Sequence of chain 1.H:
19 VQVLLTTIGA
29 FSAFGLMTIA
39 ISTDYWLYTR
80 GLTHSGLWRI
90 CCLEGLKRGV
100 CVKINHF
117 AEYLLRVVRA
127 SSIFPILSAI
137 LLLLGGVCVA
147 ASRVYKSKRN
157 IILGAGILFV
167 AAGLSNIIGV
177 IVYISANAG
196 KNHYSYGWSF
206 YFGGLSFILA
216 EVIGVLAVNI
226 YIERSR

Binding-site contacts:
Ligand atom C8 contacts residue GLY209 of chain 1.H at 3.8 Å.
Ligand atom F2 contacts residue ILE180 of chain 1.H at 3.3 Å.
Ligand atom F2 contacts residue CYS542 of chain 1.C at 3.1 Å.
Ligand atom C1 contacts residue PHE545 of chain 1.C at 3.6 Å (hydrophobic).
Ligand atom C13 contacts residue GLY208 of chain 1.H at 3.2 Å.
Ligand atom N2 contacts residue GLY208 of chain 1.H at 3.4 Å.
Ligand atom CL1 contacts residue GLY209 of chain 1.H at 3.4 Å.
Ligand atom F3 contacts residue MET541 of chain 1.C at 3.1 Å.
Ligand atom F1 contacts residue ILE180 of chain 1.H at 3.4 Å.
Ligand atom O1 contacts residue GLY208 of chain 1.H at 3.5 Å.
Ligand atom F2 contacts residue VAL176 of chain 1.H at 3.2 Å.
Ligand atom C4 contacts residue MET541 of chain 1.C at 3.7 Å (hydrophobic).
Ligand atom C9 contacts residue GLY209 of chain 1.H at 3.4 Å.
Ligand atom C10 contacts residue GLY208 of chain 1.H at 3.5 Å.
Ligand atom C11 contacts residue GLY209 of chain 1.H at 3.6 Å.
Ligand atom N2 contacts residue PHE205 of chain 1.H at 3.8 Å.
Ligand atom C13 contacts residue VAL176 of chain 1.H at 3.4 Å (hydrophobic).
Ligand atom N1 contacts residue VAL176 of chain 1.H at 3.4 Å.
Ligand atom C9 contacts residue GLY208 of chain 1.H at 3.6 Å.
Ligand atom N2 contacts residue GLY209 of chain 1.H at 3.5 Å (h-bond).
Ligand atom CL1 contacts residue PHE545 of chain 1.C at 3.6 Å.
Ligand atom O1 contacts residue ASN172 of chain 1.H at 2.9 Å (h-bond).
Ligand atom C13 contacts residue ASN172 of chain 1.H at 3.4 Å.
Ligand atom C2 contacts residue MET541 of chain 1.C at 3.8 Å (hydrophobic).
Ligand atom C3 contacts residue TYR537 of chain 1.C at 3.2 Å (hydrophobic).
Ligand atom C8 contacts residue PHE205 of chain 1.H at 3.5 Å (hydrophobic).
Ligand atom C12 contacts residue GLY209 of chain 1.H at 3.8 Å.
Ligand atom O2 contacts residue PHE205 of chain 1.H at 3.7 Å.
Ligand atom N1 contacts residue ASN172 of chain 1.H at 3.1 Å (h-bond).
Ligand atom N2 contacts residue VAL176 of chain 1.H at 3.5 Å.
Ligand atom C3 contacts residue MET541 of chain 1.C at 3.6 Å (hydrophobic).
Ligand atom C9 contacts residue VAL176 of chain 1.H at 3.6 Å (hydrophobic).
Ligand atom N1 contacts residue GLY208 of chain 1.H at 3.0 Å (h-bond).
Ligand atom C10 contacts residue GLY209 of chain 1.H at 3.5 Å.
Ligand atom O1 contacts residue MET35 of chain 1.H at 3.4 Å.
Ligand atom F3 contacts residue CYS542 of chain 1.C at 3.4 Å.
Ligand atom C10 contacts residue VAL176 of chain 1.H at 3.5 Å (hydrophobic).
Ligand atom C12 contacts residue PHE545 of chain 1.C at 3.4 Å (hydrophobic).
Ligand atom C6 contacts residue PHE545 of chain 1.C at 3.6 Å (hydrophobic).
Ligand atom C13 contacts residue GLY209 of chain 1.H at 3.8 Å.

This small molecule binds to this protein.
Small molecule (SMILES): Oc1nc2ccc(-c3c(Cl)cccc3OC(F)(F)F)cc2[nH]1

Sequence of chain 1.C:
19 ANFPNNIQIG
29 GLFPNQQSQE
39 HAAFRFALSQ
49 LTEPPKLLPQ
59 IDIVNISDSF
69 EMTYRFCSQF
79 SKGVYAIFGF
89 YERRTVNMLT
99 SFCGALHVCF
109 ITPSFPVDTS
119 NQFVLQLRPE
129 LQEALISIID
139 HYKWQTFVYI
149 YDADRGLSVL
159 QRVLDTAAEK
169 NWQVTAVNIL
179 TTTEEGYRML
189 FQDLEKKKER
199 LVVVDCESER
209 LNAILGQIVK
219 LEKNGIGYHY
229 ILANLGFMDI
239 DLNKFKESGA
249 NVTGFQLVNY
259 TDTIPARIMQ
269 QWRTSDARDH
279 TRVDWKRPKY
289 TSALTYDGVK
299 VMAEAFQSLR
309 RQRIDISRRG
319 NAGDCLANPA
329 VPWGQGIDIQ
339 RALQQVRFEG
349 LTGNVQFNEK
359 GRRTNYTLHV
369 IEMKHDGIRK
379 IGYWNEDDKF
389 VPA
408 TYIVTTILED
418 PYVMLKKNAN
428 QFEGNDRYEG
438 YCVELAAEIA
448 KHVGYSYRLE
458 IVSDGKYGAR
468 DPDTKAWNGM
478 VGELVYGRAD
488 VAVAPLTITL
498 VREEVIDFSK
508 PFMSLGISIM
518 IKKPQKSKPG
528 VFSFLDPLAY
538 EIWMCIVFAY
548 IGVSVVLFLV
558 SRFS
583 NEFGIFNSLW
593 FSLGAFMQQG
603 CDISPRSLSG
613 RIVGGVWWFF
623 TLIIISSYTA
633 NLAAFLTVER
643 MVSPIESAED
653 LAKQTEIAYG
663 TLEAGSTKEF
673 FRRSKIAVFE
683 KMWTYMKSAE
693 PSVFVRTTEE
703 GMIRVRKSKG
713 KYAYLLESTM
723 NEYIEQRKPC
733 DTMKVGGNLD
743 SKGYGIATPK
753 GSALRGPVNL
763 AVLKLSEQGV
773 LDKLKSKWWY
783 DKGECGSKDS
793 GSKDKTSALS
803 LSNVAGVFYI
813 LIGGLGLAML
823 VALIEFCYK